A protein and the small-molecule ligand that binds it are described below.
Small molecule (SMILES): Nc1ncnc2c1ncn2[C@@H]1O[C@H](CO)[C@H](O[C@H]2O[C@@H](CO)[C@H](OP(=O)(O)O)[C@H](OP(=O)(O)O)[C@@H]2O)[C@H]1OP(=O)(O)O

Sequence of chain 1.A:
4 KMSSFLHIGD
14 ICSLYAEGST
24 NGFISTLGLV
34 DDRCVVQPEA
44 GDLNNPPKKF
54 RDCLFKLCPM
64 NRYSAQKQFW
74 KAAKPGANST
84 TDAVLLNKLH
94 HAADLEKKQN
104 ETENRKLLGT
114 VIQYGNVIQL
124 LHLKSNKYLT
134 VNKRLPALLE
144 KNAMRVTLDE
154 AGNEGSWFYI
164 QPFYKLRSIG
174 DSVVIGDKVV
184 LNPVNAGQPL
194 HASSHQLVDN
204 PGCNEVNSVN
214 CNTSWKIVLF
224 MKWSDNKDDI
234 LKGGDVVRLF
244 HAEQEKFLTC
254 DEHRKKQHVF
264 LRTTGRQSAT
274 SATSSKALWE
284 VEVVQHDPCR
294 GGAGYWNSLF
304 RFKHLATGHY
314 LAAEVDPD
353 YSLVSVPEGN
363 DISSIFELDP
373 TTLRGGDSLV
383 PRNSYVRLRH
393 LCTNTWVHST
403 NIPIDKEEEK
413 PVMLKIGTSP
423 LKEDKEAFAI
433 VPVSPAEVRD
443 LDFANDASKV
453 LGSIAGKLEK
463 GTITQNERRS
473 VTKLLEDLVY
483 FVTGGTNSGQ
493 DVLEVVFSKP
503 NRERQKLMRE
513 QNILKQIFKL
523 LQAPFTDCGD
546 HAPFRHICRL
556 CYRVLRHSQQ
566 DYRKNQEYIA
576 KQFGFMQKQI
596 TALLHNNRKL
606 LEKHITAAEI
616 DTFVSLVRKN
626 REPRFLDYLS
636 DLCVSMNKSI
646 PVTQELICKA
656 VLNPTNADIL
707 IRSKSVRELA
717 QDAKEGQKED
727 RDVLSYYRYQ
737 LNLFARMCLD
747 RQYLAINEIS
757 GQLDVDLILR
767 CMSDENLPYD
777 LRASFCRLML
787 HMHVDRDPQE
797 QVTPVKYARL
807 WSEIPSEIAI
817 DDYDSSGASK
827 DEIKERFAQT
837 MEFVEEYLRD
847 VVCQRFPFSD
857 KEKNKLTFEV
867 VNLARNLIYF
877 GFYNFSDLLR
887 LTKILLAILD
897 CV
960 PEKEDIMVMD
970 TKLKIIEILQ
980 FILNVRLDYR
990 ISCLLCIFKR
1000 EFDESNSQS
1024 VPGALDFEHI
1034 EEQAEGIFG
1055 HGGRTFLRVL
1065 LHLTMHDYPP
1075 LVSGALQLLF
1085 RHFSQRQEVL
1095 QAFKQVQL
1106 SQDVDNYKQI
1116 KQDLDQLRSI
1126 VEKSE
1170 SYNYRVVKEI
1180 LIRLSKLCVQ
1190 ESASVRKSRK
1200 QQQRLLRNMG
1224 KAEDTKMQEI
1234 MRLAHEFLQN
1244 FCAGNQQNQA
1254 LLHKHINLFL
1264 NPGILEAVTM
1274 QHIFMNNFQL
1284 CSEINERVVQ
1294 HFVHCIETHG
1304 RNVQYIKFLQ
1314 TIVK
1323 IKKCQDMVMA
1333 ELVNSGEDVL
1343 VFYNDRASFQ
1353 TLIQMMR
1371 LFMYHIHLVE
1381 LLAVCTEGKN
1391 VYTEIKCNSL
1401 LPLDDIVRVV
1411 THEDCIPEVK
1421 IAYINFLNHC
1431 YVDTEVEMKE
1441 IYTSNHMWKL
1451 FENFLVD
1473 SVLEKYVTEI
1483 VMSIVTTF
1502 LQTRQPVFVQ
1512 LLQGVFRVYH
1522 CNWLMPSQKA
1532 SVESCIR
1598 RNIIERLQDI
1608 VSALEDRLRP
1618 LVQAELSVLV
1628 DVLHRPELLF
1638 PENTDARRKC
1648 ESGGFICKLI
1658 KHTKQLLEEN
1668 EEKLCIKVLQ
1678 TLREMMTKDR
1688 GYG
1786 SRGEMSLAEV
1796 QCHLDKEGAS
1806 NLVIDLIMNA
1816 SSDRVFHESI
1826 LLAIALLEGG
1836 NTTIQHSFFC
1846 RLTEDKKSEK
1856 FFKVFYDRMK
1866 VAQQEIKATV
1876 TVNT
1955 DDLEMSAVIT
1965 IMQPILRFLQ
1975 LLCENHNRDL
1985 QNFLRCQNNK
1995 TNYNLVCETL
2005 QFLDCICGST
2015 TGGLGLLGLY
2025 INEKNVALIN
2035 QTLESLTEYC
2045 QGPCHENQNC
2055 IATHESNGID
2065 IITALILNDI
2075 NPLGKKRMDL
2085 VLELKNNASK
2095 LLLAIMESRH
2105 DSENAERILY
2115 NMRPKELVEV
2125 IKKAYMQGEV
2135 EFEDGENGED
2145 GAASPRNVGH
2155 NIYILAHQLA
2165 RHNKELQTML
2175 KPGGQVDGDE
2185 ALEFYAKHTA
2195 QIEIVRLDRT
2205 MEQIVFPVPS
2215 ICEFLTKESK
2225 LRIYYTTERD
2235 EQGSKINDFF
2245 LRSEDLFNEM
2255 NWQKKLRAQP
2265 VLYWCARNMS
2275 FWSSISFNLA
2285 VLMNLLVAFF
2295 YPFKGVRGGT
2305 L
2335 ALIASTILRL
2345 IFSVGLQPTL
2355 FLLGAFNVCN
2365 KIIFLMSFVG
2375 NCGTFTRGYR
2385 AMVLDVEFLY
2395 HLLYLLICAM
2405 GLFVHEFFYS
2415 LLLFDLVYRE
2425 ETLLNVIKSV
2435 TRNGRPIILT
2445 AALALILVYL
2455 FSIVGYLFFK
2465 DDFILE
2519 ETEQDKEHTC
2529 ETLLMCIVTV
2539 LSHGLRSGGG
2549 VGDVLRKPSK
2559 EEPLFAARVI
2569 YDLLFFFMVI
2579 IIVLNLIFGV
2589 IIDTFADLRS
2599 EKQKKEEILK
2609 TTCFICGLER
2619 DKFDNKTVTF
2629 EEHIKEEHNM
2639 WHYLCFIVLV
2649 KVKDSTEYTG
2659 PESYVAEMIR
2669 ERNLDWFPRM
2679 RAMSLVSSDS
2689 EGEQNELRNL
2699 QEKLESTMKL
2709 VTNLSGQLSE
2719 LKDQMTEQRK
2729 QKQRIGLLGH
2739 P

Binding-site contacts:
Ligand atom O9 contacts residue ARG568 of chain 1.A at 3.0 Å (salt-bridge).
Ligand atom N2 contacts residue GLN270 of chain 1.A at 1.7 Å (h-bond).
Ligand atom P3 contacts residue LYS508 of chain 1.A at 3.1 Å.
Ligand atom C1 contacts residue ARG269 of chain 1.A at 1.5 Å.
Ligand atom C4 contacts residue ARG269 of chain 1.A at 2.9 Å.
Ligand atom O18 contacts residue LYS508 of chain 1.A at 2.0 Å (salt-bridge).
Ligand atom C4 contacts residue GLY268 of chain 1.A at 2.4 Å.
Ligand atom N3 contacts residue THR273 of chain 1.A at 1.5 Å (h-bond).
Ligand atom N1 contacts residue GLY268 of chain 1.A at 1.9 Å.
Ligand atom C2 contacts residue ARG269 of chain 1.A at 2.7 Å.
Ligand atom N3 contacts residue ALA272 of chain 1.A at 3.0 Å (h-bond).
Ligand atom C4 contacts residue THR273 of chain 1.A at 2.8 Å.
Ligand atom O14 contacts residue LYS569 of chain 1.A at 3.0 Å.
Ligand atom C12 contacts residue ARG568 of chain 1.A at 3.1 Å.
Ligand atom C3 contacts residue GLY268 of chain 1.A at 2.9 Å.
Ligand atom O8 contacts residue TYR567 of chain 1.A at 2.5 Å.
Ligand atom O10 contacts residue ARG568 of chain 1.A at 3.1 Å (salt-bridge).
Ligand atom P1 contacts residue TYR567 of chain 1.A at 3.2 Å.
Ligand atom C3 contacts residue ARG269 of chain 1.A at 3.1 Å.
Ligand atom C10 contacts residue LYS569 of chain 1.A at 2.7 Å.
Ligand atom O7 contacts residue ARG504 of chain 1.A at 3.0 Å.
Ligand atom C1 contacts residue GLN270 of chain 1.A at 2.3 Å.
Ligand atom O9 contacts residue TYR567 of chain 1.A at 2.4 Å.
Ligand atom P1 contacts residue GLN507 of chain 1.A at 3.1 Å.
Ligand atom O12 contacts residue ARG504 of chain 1.A at 3.0 Å (salt-bridge).
Ligand atom N2 contacts residue GLY268 of chain 1.A at 1.7 Å (h-bond).
Ligand atom C5 contacts residue ALA275 of chain 1.A at 2.1 Å (hydrophobic).
Ligand atom O10 contacts residue LYS569 of chain 1.A at 3.2 Å (salt-bridge).
Ligand atom C1 contacts residue GLY268 of chain 1.A at 1.5 Å.
Ligand atom N4 contacts residue ALA275 of chain 1.A at 2.5 Å.
Ligand atom N1 contacts residue ARG269 of chain 1.A at 2.0 Å (salt-bridge).
Ligand atom C3 contacts residue THR273 of chain 1.A at 3.2 Å.
Ligand atom O14 contacts residue ARG568 of chain 1.A at 2.1 Å (salt-bridge).
Ligand atom C4 contacts residue GLN270 of chain 1.A at 2.8 Å.
Ligand atom O8 contacts residue GLN507 of chain 1.A at 2.5 Å (h-bond).
Ligand atom C12 contacts residue LYS569 of chain 1.A at 2.8 Å.
Ligand atom N2 contacts residue ARG269 of chain 1.A at 2.3 Å.
Ligand atom C2 contacts residue GLY268 of chain 1.A at 2.8 Å.
Ligand atom O9 contacts residue GLN507 of chain 1.A at 3.2 Å (h-bond).
Ligand atom O5 contacts residue LYS508 of chain 1.A at 2.9 Å.